Binding-site contacts:
Ligand atom C1 contacts residue ASN88 of chain 1.A at 1.4 Å.
Ligand atom C2 contacts residue ASN88 of chain 1.A at 2.4 Å.
Ligand atom C7 contacts residue ASN88 of chain 1.A at 3.8 Å.
Ligand atom C4 contacts residue ASN88 of chain 1.A at 3.8 Å.
Ligand atom O7 contacts residue ASN88 of chain 1.A at 3.6 Å.
Ligand atom C5 contacts residue ASN88 of chain 1.A at 3.5 Å.
Ligand atom O5 contacts residue ASN88 of chain 1.A at 2.6 Å (h-bond).
Ligand atom C3 contacts residue ASN88 of chain 1.A at 3.7 Å.
Ligand atom C6 contacts residue ASN88 of chain 1.A at 3.8 Å.
Ligand atom N2 contacts residue ASN88 of chain 1.A at 3.2 Å (h-bond).

The protein below binds the small molecule below.
Small molecule (SMILES): CC(=O)N[C@@H]1[C@@H](O)[C@H](O)[C@@H](CO)O[C@H]1O

Sequence of chain 1.A:
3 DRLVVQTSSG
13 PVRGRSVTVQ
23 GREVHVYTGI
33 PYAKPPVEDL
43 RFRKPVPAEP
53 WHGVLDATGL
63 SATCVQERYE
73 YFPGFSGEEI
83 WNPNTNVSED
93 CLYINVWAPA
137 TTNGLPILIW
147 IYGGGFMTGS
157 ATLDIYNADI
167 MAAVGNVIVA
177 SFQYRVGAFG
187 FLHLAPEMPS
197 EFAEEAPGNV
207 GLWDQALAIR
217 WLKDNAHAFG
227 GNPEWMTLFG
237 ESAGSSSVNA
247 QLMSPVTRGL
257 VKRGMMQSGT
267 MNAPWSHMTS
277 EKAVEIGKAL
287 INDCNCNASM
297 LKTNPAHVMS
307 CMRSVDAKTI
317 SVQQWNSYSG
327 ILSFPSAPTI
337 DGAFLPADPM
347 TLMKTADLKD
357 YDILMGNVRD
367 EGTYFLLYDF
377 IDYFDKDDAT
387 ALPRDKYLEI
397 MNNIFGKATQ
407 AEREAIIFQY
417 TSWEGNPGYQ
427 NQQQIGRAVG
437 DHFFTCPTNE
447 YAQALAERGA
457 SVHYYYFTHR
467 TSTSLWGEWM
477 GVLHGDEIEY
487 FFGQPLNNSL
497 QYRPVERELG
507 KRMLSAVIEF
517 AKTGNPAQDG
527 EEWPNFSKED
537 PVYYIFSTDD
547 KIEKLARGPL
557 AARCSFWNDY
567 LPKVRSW